Binding-site contacts:
Ligand atom N1 contacts residue CYS212 of chain 1.A at 3.9 Å.
Ligand atom C1' contacts residue TRP192 of chain 1.A at 3.5 Å (hydrophobic).
Ligand atom O6 contacts residue THR61 of chain 1.A at 3.0 Å (h-bond).
Ligand atom CM7 contacts residue TRP192 of chain 1.A at 4.0 Å (hydrophobic).
Ligand atom N2 contacts residue ALA191 of chain 1.A at 3.8 Å.
Ligand atom C5 contacts residue TRP192 of chain 1.A at 3.8 Å (hydrophobic).
Ligand atom N1 contacts residue ASN213 of chain 1.A at 4.3 Å.
Ligand atom C2 contacts residue SER279 of chain 1.A at 3.9 Å.
Ligand atom C2 contacts residue TRP192 of chain 1.A at 3.7 Å (hydrophobic).
Ligand atom C4 contacts residue TRP192 of chain 1.A at 3.5 Å (hydrophobic).
Ligand atom N9 contacts residue TRP192 of chain 1.A at 3.2 Å.
Ligand atom O4' contacts residue TRP192 of chain 1.A at 3.8 Å.
Ligand atom C6 contacts residue THR61 of chain 1.A at 3.6 Å.
Ligand atom CM7 contacts residue LEU60 of chain 1.A at 3.8 Å (hydrophobic).
Ligand atom N3 contacts residue TRP192 of chain 1.A at 3.5 Å.
Ligand atom C6 contacts residue CYS212 of chain 1.A at 4.2 Å (hydrophobic).
Ligand atom N1 contacts residue TRP192 of chain 1.A at 4.1 Å.
Ligand atom N2 contacts residue ASN213 of chain 1.A at 3.9 Å.
Ligand atom N2 contacts residue THR61 of chain 1.A at 3.5 Å (h-bond).
Ligand atom C2 contacts residue THR61 of chain 1.A at 3.6 Å.
Ligand atom N2 contacts residue TRP192 of chain 1.A at 4.3 Å.
Ligand atom C8 contacts residue TRP192 of chain 1.A at 3.3 Å (hydrophobic).
Ligand atom C6 contacts residue TRP192 of chain 1.A at 4.3 Å (hydrophobic).
Ligand atom N2 contacts residue SER279 of chain 1.A at 2.7 Å (h-bond).
Ligand atom N1 contacts residue SER279 of chain 1.A at 4.4 Å.
Ligand atom N1 contacts residue THR61 of chain 1.A at 2.8 Å (h-bond).
Ligand atom O1A contacts residue TRP192 of chain 1.A at 4.3 Å.
Ligand atom N7 contacts residue TRP192 of chain 1.A at 3.6 Å.
Ligand atom O6 contacts residue CYS212 of chain 1.A at 3.8 Å.
Ligand atom C6 contacts residue LEU60 of chain 1.A at 4.5 Å (hydrophobic).
Ligand atom O6 contacts residue LEU60 of chain 1.A at 3.3 Å.
Ligand atom O6 contacts residue TRP192 of chain 1.A at 4.4 Å.

This small molecule binds to this protein.
Small molecule (SMILES): C[n+]1cn([C@@H]2O[C@H](CO[P](=O)(O)O[P](=O)(O)OP(=O)(O)O)[C@@H](O)[C@H]2O)c2nc(N)[nH]c(=O)c21

Sequence of chain 1.A:
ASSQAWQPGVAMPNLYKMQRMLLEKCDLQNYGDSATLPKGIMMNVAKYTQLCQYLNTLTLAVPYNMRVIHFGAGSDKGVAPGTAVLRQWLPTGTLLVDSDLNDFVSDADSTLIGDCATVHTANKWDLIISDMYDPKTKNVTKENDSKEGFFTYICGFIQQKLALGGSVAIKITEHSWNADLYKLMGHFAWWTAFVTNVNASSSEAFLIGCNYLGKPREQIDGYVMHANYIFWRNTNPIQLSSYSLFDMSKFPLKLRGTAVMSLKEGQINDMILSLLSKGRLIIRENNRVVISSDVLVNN